Sequence of chain 6.K:
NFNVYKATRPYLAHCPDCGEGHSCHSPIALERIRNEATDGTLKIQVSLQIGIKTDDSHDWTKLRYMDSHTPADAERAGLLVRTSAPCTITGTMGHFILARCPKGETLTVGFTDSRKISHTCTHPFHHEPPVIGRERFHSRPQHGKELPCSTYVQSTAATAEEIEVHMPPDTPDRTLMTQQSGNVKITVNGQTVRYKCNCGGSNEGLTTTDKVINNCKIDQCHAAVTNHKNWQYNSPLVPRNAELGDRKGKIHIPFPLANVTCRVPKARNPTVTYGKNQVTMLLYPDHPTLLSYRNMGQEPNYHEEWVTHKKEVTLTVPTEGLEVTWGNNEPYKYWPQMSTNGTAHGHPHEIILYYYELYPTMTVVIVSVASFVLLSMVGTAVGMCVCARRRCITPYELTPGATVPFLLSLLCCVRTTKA

The protein below binds the small molecule below.
Small molecule (SMILES): CC(=O)N[C@@H]1[C@@H](O)[C@H](O)[C@@H](CO)O[C@H]1O

Sequence of chain 6.J:
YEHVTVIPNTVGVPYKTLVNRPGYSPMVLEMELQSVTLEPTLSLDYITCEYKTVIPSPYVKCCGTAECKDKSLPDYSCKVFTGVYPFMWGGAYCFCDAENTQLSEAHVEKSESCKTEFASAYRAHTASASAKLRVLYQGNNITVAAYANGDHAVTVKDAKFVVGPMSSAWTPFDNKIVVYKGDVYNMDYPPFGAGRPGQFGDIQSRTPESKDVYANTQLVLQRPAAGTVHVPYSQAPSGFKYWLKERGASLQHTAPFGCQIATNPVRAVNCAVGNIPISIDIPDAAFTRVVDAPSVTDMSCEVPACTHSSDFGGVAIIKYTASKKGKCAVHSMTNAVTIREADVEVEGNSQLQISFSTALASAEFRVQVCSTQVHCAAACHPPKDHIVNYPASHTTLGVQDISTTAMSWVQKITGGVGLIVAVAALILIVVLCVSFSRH

Binding-site contacts:
Ligand atom O4 contacts residue LYS181 of chain 6.J at 4.0 Å.
Ligand atom C7 contacts residue ASN259 of chain 6.K at 3.2 Å.
Ligand atom C5 contacts residue LYS181 of chain 6.J at 3.5 Å.
Ligand atom C1 contacts residue THR116 of chain 6.J at 4.0 Å.
Ligand atom C5 contacts residue ASN259 of chain 6.K at 3.7 Å.
Ligand atom C4 contacts residue LYS181 of chain 6.J at 4.2 Å.
Ligand atom N2 contacts residue THR116 of chain 6.J at 3.0 Å (h-bond).
Ligand atom O5 contacts residue ASN259 of chain 6.K at 2.4 Å (h-bond).
Ligand atom C2 contacts residue ASN259 of chain 6.K at 2.5 Å.
Ligand atom N2 contacts residue ASN259 of chain 6.K at 2.9 Å (h-bond).
Ligand atom C8 contacts residue ASN259 of chain 6.K at 4.4 Å.
Ligand atom C7 contacts residue THR116 of chain 6.J at 3.8 Å.
Ligand atom C8 contacts residue THR116 of chain 6.J at 3.8 Å.
Ligand atom O5 contacts residue LYS181 of chain 6.J at 4.4 Å.
Ligand atom C3 contacts residue LYS181 of chain 6.J at 4.4 Å.
Ligand atom O3 contacts residue THR116 of chain 6.J at 4.4 Å.
Ligand atom C4 contacts residue ASN259 of chain 6.K at 4.2 Å.
Ligand atom C3 contacts residue THR116 of chain 6.J at 4.0 Å.
Ligand atom C2 contacts residue THR116 of chain 6.J at 3.8 Å.
Ligand atom C1 contacts residue ASN259 of chain 6.K at 1.4 Å.
Ligand atom O7 contacts residue ASN259 of chain 6.K at 3.0 Å (h-bond).
Ligand atom C3 contacts residue ASN259 of chain 6.K at 3.8 Å.
Ligand atom C6 contacts residue LYS181 of chain 6.J at 4.2 Å.
Ligand atom O6 contacts residue LYS181 of chain 6.J at 4.3 Å.